The small molecule below binds the protein below.
Small molecule (SMILES): Oc1nc(Cl)c(Cl)cc1Cl

Sequence of chain 1.C:
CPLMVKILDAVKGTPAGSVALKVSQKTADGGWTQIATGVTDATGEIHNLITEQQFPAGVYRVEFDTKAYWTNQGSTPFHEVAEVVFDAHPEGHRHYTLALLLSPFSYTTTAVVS

Sequence of chain 1.A:
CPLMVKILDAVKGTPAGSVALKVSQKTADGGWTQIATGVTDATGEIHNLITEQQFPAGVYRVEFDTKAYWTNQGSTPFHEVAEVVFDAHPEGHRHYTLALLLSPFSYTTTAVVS

Binding-site contacts:
Ligand atom N05 contacts residue LYS23 of chain 1.A at 4.1 Å.
Ligand atom CL8 contacts residue ALA116 of chain 1.A at 3.7 Å.
Ligand atom C03 contacts residue LYS23 of chain 1.A at 4.0 Å.
Ligand atom C07 contacts residue LYS23 of chain 1.A at 4.3 Å.
Ligand atom CL1 contacts residue THR114 of chain 1.C at 3.8 Å.
Ligand atom C07 contacts residue LEU25 of chain 1.C at 4.4 Å (hydrophobic).
Ligand atom CL1 contacts residue LYS23 of chain 1.A at 4.3 Å.
Ligand atom C02 contacts residue LYS23 of chain 1.C at 4.2 Å.
Ligand atom CL8 contacts residue LEU25 of chain 1.C at 3.5 Å.
Ligand atom N05 contacts residue LYS23 of chain 1.C at 4.0 Å.
Ligand atom C07 contacts residue LYS23 of chain 1.C at 4.3 Å.
Ligand atom CL1 contacts residue VAL129 of chain 1.C at 4.3 Å.
Ligand atom C01 contacts residue LEU25 of chain 1.A at 4.0 Å (hydrophobic).
Ligand atom C06 contacts residue LYS23 of chain 1.C at 4.1 Å.
Ligand atom O04 contacts residue LYS23 of chain 1.A at 4.0 Å.
Ligand atom C01 contacts residue LYS23 of chain 1.A at 4.4 Å.
Ligand atom C01 contacts residue ALA116 of chain 1.C at 4.3 Å (hydrophobic).
Ligand atom C03 contacts residue LYS23 of chain 1.C at 4.0 Å.
Ligand atom C02 contacts residue LYS23 of chain 1.A at 4.2 Å.
Ligand atom O04 contacts residue LYS23 of chain 1.C at 4.5 Å.
Ligand atom CL9 contacts residue LEU25 of chain 1.C at 3.7 Å.
Ligand atom CL9 contacts residue ALA116 of chain 1.A at 4.2 Å.
Ligand atom C01 contacts residue LYS23 of chain 1.C at 4.4 Å.
Ligand atom C06 contacts residue LYS23 of chain 1.A at 4.2 Å.